This small molecule binds to this protein.
Small molecule (SMILES): CC(=O)C(=O)O

Sequence of chain 2.A:
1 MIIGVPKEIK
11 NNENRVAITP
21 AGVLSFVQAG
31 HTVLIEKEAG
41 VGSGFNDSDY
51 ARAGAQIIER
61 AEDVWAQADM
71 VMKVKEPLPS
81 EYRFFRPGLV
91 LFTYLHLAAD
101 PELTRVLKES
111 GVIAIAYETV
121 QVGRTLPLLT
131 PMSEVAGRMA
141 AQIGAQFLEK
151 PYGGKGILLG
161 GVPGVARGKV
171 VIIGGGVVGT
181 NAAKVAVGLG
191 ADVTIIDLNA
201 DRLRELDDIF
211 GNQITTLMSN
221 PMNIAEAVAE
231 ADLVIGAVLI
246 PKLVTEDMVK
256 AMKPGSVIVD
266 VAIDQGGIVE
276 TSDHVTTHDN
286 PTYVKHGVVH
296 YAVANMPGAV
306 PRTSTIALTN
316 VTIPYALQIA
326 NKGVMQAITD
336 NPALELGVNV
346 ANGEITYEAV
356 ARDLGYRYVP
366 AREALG

Binding-site contacts:
Ligand atom CB contacts residue TYR94 of chain 2.A at 4.0 Å (hydrophobic).
Ligand atom O contacts residue ARG15 of chain 2.A at 3.1 Å (salt-bridge).
Ligand atom CA contacts residue TYR94 of chain 2.A at 3.9 Å (hydrophobic).
Ligand atom OXT contacts residue LYS75 of chain 2.A at 3.2 Å (salt-bridge).
Ligand atom C contacts residue LYS75 of chain 2.A at 4.0 Å.
Ligand atom CA contacts residue HIS96 of chain 2.A at 4.1 Å.
Ligand atom O contacts residue ASN300 of chain 2.A at 3.5 Å (h-bond).
Ligand atom C contacts residue ASN300 of chain 2.A at 3.9 Å.
Ligand atom OXT contacts residue ARG15 of chain 2.A at 3.3 Å (salt-bridge).
Ligand atom O contacts residue MET132 of chain 2.A at 4.0 Å.
Ligand atom OXT contacts residue ASN300 of chain 2.A at 3.5 Å (h-bond).
Ligand atom O3 contacts residue LYS75 of chain 2.A at 3.3 Å (salt-bridge).
Ligand atom CB contacts residue LEU129 of chain 2.A at 3.7 Å (hydrophobic).
Ligand atom O3 contacts residue HIS96 of chain 2.A at 3.1 Å (h-bond).
Ligand atom C contacts residue ARG15 of chain 2.A at 3.8 Å.
Ligand atom CA contacts residue LYS75 of chain 2.A at 4.0 Å.
Ligand atom CB contacts residue HIS96 of chain 2.A at 4.3 Å.
Ligand atom O3 contacts residue TYR94 of chain 2.A at 3.6 Å.